Sequence of chain 1.A:
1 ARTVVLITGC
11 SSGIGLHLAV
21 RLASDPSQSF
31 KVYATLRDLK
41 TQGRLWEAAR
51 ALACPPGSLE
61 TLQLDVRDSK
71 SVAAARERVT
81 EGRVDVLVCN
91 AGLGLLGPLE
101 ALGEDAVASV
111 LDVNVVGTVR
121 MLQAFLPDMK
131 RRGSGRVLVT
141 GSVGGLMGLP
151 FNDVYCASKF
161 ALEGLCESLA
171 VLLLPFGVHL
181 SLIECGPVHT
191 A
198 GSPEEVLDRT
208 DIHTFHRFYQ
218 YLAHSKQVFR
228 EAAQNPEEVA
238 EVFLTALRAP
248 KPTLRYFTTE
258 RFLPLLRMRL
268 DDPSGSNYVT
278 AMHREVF

Binding-site contacts:
Ligand atom C2 contacts residue PHE226 of chain 1.A at 3.8 Å (hydrophobic).
Ligand atom C3 contacts residue PRO187 of chain 1.A at 4.1 Å (hydrophobic).
Ligand atom C12 contacts residue SER222 of chain 1.A at 3.4 Å.
Ligand atom C11 contacts residue SER222 of chain 1.A at 3.5 Å.
Ligand atom C1 contacts residue PHE226 of chain 1.A at 3.3 Å (hydrophobic).
Ligand atom O3 contacts residue TYR155 of chain 1.A at 3.3 Å (h-bond).
Ligand atom C14 contacts residue VAL225 of chain 1.A at 4.2 Å (hydrophobic).
Ligand atom C9 contacts residue PRO187 of chain 1.A at 4.1 Å (hydrophobic).
Ligand atom C1 contacts residue PRO187 of chain 1.A at 3.8 Å (hydrophobic).
Ligand atom C12 contacts residue VAL225 of chain 1.A at 4.0 Å (hydrophobic).
Ligand atom O3 contacts residue NAP1 of chain 1.D at 4.0 Å.
Ligand atom C3 contacts residue GLY186 of chain 1.A at 3.9 Å.
Ligand atom C7 contacts residue VAL143 of chain 1.A at 4.0 Å (hydrophobic).
Ligand atom O17 contacts residue HIS221 of chain 1.A at 2.2 Å (h-bond).
Ligand atom C10 contacts residue PRO187 of chain 1.A at 4.2 Å (hydrophobic).
Ligand atom C15 contacts residue PHE259 of chain 1.A at 3.3 Å (hydrophobic).
Ligand atom O17 contacts residue MET279 of chain 1.A at 4.0 Å.
Ligand atom C14 contacts residue PHE259 of chain 1.A at 3.7 Å (hydrophobic).
Ligand atom C16 contacts residue HIS221 of chain 1.A at 4.2 Å.
Ligand atom O17 contacts residue VAL283 of chain 1.A at 3.6 Å.
Ligand atom C4 contacts residue GLY186 of chain 1.A at 4.2 Å.
Ligand atom C8 contacts residue LEU149 of chain 1.A at 4.3 Å (hydrophobic).
Ligand atom C4 contacts residue GLY144 of chain 1.A at 4.3 Å.
Ligand atom C18 contacts residue TYR218 of chain 1.A at 4.3 Å (hydrophobic).
Ligand atom C17 contacts residue HIS221 of chain 1.A at 3.2 Å.
Ligand atom C4 contacts residue SER142 of chain 1.A at 4.1 Å.
Ligand atom C8 contacts residue PHE259 of chain 1.A at 4.2 Å (hydrophobic).
Ligand atom C19 contacts residue LEU149 of chain 1.A at 3.7 Å (hydrophobic).
Ligand atom C16 contacts residue PHE259 of chain 1.A at 4.0 Å (hydrophobic).
Ligand atom C6 contacts residue VAL143 of chain 1.A at 3.7 Å (hydrophobic).
Ligand atom C5 contacts residue PRO187 of chain 1.A at 3.9 Å (hydrophobic).
Ligand atom O3 contacts residue SER142 of chain 1.A at 3.4 Å (h-bond).
Ligand atom C3 contacts residue NAP1 of chain 1.D at 3.9 Å.
Ligand atom C6 contacts residue LEU149 of chain 1.A at 3.8 Å (hydrophobic).
Ligand atom C2 contacts residue PRO187 of chain 1.A at 4.3 Å (hydrophobic).
Ligand atom C5 contacts residue GLY186 of chain 1.A at 4.2 Å.
Ligand atom C17 contacts residue VAL225 of chain 1.A at 3.8 Å (hydrophobic).
Ligand atom C7 contacts residue PHE259 of chain 1.A at 3.4 Å (hydrophobic).
Ligand atom O17 contacts residue VAL225 of chain 1.A at 4.1 Å.
Ligand atom C11 contacts residue PHE226 of chain 1.A at 4.3 Å (hydrophobic).

The protein below binds the small molecule below.
Small molecule (SMILES): C[C@]12CC[C@H](O)C[C@@H]1CC[C@@H]1[C@@H]2CC[C@]2(C)[C@@H](O)CC[C@@H]12